Binding-site contacts:
Ligand atom N2 contacts residue ASN25 of chain 1.D at 2.8 Å (h-bond).
Ligand atom C7 contacts residue GLY21 of chain 1.D at 4.0 Å.
Ligand atom C4 contacts residue ASN25 of chain 1.D at 4.3 Å.
Ligand atom C8 contacts residue GLY21 of chain 1.D at 3.6 Å.
Ligand atom C3 contacts residue VAL49 of chain 1.D at 4.4 Å (hydrophobic).
Ligand atom C8 contacts residue LEU50 of chain 1.D at 4.3 Å (hydrophobic).
Ligand atom N2 contacts residue GLY21 of chain 1.D at 4.5 Å.
Ligand atom C3 contacts residue ASN25 of chain 1.D at 3.8 Å.
Ligand atom C1 contacts residue ASN25 of chain 1.D at 1.4 Å.
Ligand atom O7 contacts residue GLY21 of chain 1.D at 4.3 Å.
Ligand atom C7 contacts residue VAL49 of chain 1.D at 4.2 Å (hydrophobic).
Ligand atom C8 contacts residue PHE24 of chain 1.D at 3.7 Å (hydrophobic).
Ligand atom O3 contacts residue VAL49 of chain 1.D at 3.1 Å.
Ligand atom O7 contacts residue VAL49 of chain 1.D at 3.7 Å.
Ligand atom C5 contacts residue ASN25 of chain 1.D at 3.7 Å.
Ligand atom C8 contacts residue PHE20 of chain 1.D at 3.6 Å (hydrophobic).
Ligand atom C7 contacts residue ASN25 of chain 1.D at 3.9 Å.
Ligand atom O5 contacts residue ASN25 of chain 1.D at 2.4 Å (h-bond).
Ligand atom C2 contacts residue ASN25 of chain 1.D at 2.5 Å.

A protein and the small-molecule ligand that binds it are described below.
Small molecule (SMILES): CC(=O)N[C@H]1[C@H](O[C@H]2[C@H](O)[C@@H](NC(C)=O)CO[C@@H]2CO)O[C@H](CO)[C@@H](O)[C@@H]1O

Sequence of chain 1.D:
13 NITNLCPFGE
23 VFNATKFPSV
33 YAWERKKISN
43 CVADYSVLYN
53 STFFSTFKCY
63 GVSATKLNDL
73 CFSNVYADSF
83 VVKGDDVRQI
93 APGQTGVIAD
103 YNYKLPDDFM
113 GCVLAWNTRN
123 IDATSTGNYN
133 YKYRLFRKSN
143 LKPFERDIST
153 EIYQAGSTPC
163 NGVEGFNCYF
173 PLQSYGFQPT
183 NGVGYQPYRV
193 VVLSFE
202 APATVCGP